Sequence of chain 1.I:
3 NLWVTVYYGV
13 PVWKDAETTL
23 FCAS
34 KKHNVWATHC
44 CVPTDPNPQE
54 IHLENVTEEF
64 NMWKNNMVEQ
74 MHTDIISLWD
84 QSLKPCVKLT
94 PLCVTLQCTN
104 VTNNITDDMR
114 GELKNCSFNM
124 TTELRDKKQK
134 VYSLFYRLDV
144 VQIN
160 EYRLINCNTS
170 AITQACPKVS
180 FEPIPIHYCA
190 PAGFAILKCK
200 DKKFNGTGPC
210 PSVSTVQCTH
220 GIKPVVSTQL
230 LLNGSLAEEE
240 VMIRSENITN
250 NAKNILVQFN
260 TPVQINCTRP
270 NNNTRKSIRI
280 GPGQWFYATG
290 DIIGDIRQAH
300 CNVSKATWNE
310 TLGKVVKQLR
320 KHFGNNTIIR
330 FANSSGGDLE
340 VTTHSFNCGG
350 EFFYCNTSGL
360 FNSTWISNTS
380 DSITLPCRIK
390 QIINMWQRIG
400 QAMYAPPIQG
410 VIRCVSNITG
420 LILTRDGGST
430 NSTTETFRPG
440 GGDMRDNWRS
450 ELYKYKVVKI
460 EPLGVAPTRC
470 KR

The protein below binds the small molecule below.
Small molecule (SMILES): CC(=O)N[C@H]1[C@H](O[C@H]2[C@H](O)[C@@H](NC(C)=O)CO[C@@H]2CO)O[C@H](CO)[C@@H](O)[C@@H]1O

Sequence of chain 1.J:
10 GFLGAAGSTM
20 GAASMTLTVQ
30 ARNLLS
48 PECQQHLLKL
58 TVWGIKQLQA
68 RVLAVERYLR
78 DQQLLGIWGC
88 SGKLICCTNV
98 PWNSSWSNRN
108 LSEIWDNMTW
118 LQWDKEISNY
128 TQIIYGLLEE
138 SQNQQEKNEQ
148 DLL

Binding-site contacts:
Ligand atom C2 contacts residue ASN58 of chain 1.I at 2.5 Å.
Ligand atom C1 contacts residue ASN58 of chain 1.I at 1.5 Å.
Ligand atom C5 contacts residue ASN58 of chain 1.I at 3.7 Å.
Ligand atom C2 contacts residue GLU57 of chain 1.I at 4.4 Å.
Ligand atom N2 contacts residue GLU57 of chain 1.I at 3.8 Å.
Ligand atom C7 contacts residue ASN58 of chain 1.I at 3.9 Å.
Ligand atom C7 contacts residue GLU57 of chain 1.I at 3.6 Å.
Ligand atom C3 contacts residue ASN58 of chain 1.I at 3.8 Å.
Ligand atom O6 contacts residue ASN58 of chain 1.I at 4.4 Å.
Ligand atom C8 contacts residue SER17 of chain 1.J at 3.4 Å.
Ligand atom C1 contacts residue GLU57 of chain 1.I at 3.9 Å.
Ligand atom O7 contacts residue GLU57 of chain 1.I at 3.9 Å.
Ligand atom C2 contacts residue GLY16 of chain 1.J at 3.7 Å.
Ligand atom C4 contacts residue ASN58 of chain 1.I at 4.3 Å.
Ligand atom O7 contacts residue SER17 of chain 1.J at 4.2 Å.
Ligand atom C7 contacts residue SER17 of chain 1.J at 3.9 Å.
Ligand atom N2 contacts residue ASN58 of chain 1.I at 2.8 Å (h-bond).
Ligand atom N2 contacts residue GLY16 of chain 1.J at 3.1 Å (h-bond).
Ligand atom N2 contacts residue SER17 of chain 1.J at 4.0 Å.
Ligand atom C7 contacts residue GLY16 of chain 1.J at 3.9 Å.
Ligand atom O5 contacts residue ASN58 of chain 1.I at 2.4 Å (h-bond).
Ligand atom C8 contacts residue GLY13 of chain 1.J at 3.5 Å.
Ligand atom C1 contacts residue GLY16 of chain 1.J at 4.5 Å.
Ligand atom C8 contacts residue GLY16 of chain 1.J at 3.5 Å.
Ligand atom C8 contacts residue GLU57 of chain 1.I at 3.7 Å.